The small molecule below binds the protein below.
Small molecule (SMILES): Oc1ccc(F)cc1O

Binding-site contacts:
Ligand atom C2 contacts residue SER38 of chain 4.B at 3.8 Å.
Ligand atom O8 contacts residue ILE39 of chain 4.B at 4.3 Å.
Ligand atom O8 contacts residue LEU160 of chain 4.C at 3.9 Å.
Ligand atom C6 contacts residue PRO215 of chain 1.E at 4.1 Å (hydrophobic).
Ligand atom C5 contacts residue MET216 of chain 1.E at 3.4 Å (hydrophobic).
Ligand atom C1 contacts residue PRO153 of chain 4.E at 4.4 Å (hydrophobic).
Ligand atom C5 contacts residue PRO40 of chain 4.B at 3.8 Å (hydrophobic).
Ligand atom C6 contacts residue PRO40 of chain 4.B at 4.2 Å (hydrophobic).
Ligand atom O8 contacts residue PRO40 of chain 4.B at 4.5 Å.
Ligand atom C4 contacts residue ARG150 of chain 4.E at 4.3 Å.
Ligand atom O7 contacts residue ILE39 of chain 4.B at 3.9 Å.
Ligand atom C1 contacts residue PRO40 of chain 4.B at 4.1 Å (hydrophobic).
Ligand atom F9 contacts residue PRO40 of chain 4.B at 4.1 Å.
Ligand atom C5 contacts residue PRO215 of chain 1.E at 4.2 Å (hydrophobic).
Ligand atom C2 contacts residue PRO40 of chain 4.B at 3.9 Å (hydrophobic).
Ligand atom C2 contacts residue ARG150 of chain 4.E at 3.9 Å.
Ligand atom C3 contacts residue MET216 of chain 1.E at 4.1 Å (hydrophobic).
Ligand atom C3 contacts residue PRO40 of chain 4.B at 3.8 Å (hydrophobic).
Ligand atom C1 contacts residue ILE39 of chain 4.B at 4.2 Å (hydrophobic).
Ligand atom C6 contacts residue PRO153 of chain 4.E at 3.8 Å (hydrophobic).
Ligand atom O7 contacts residue SER38 of chain 4.B at 3.1 Å.
Ligand atom C3 contacts residue ARG150 of chain 4.E at 3.4 Å.
Ligand atom C1 contacts residue SER38 of chain 4.B at 4.1 Å.
Ligand atom F9 contacts residue ARG150 of chain 4.E at 4.0 Å.
Ligand atom C4 contacts residue PRO40 of chain 4.B at 4.0 Å (hydrophobic).
Ligand atom C2 contacts residue ILE39 of chain 4.B at 4.4 Å (hydrophobic).
Ligand atom O8 contacts residue SER38 of chain 4.B at 2.9 Å (h-bond).
Ligand atom C2 contacts residue LEU160 of chain 4.C at 4.4 Å (hydrophobic).
Ligand atom C6 contacts residue MET216 of chain 1.E at 3.9 Å (hydrophobic).
Ligand atom O7 contacts residue PRO153 of chain 4.E at 3.6 Å.
Ligand atom C1 contacts residue MET216 of chain 1.E at 4.4 Å (hydrophobic).
Ligand atom C3 contacts residue LEU160 of chain 4.C at 4.2 Å (hydrophobic).
Ligand atom O7 contacts residue GLY152 of chain 4.E at 4.0 Å.
Ligand atom O8 contacts residue ARG150 of chain 4.E at 3.5 Å.
Ligand atom F9 contacts residue MET216 of chain 1.E at 3.8 Å.
Ligand atom C4 contacts residue MET216 of chain 1.E at 3.5 Å (hydrophobic).

Sequence of chain 4.B:
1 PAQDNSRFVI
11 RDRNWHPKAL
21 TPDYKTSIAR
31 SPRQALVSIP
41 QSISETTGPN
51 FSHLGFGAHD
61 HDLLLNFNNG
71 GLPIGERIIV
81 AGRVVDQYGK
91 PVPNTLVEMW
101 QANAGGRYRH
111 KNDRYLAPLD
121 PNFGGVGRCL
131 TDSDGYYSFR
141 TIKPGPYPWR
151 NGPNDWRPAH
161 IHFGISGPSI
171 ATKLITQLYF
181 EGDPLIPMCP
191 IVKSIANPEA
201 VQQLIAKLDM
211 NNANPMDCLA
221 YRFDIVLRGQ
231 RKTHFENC

Sequence of chain 4.C:
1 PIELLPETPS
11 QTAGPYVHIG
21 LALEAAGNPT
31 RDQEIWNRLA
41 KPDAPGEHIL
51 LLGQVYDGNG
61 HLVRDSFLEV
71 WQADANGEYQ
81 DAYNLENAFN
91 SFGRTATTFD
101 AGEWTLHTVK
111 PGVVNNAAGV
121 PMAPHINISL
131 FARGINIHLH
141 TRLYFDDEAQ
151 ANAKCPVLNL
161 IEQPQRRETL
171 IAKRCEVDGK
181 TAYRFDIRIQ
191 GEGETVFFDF

Sequence of chain 4.E:
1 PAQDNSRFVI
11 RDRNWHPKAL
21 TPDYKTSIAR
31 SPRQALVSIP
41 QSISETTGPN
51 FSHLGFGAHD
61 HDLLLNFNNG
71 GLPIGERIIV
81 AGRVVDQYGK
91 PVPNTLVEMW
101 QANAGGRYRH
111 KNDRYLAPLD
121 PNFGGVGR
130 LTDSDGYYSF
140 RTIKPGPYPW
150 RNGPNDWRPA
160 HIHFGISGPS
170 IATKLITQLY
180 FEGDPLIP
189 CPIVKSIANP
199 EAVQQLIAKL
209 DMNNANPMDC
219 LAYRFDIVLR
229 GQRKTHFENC

Sequence of chain 1.E:
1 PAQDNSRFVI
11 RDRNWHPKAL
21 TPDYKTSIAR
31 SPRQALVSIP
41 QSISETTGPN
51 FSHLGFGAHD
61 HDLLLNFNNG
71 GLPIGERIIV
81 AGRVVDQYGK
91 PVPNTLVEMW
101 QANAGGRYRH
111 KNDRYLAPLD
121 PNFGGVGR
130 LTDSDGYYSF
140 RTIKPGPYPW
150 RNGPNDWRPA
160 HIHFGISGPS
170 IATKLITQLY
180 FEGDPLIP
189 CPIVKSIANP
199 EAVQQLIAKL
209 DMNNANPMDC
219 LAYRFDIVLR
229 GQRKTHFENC